This protein binds this small molecule.
Small molecule (SMILES): OC[C@H]1O[C@H](O[C@H]2[C@H](O)[C@@H](O)[C@H](OCCCCCC3CCCCC3)O[C@@H]2CO)[C@H](O)[C@@H](O)[C@@H]1O

Sequence of chain 1.B:
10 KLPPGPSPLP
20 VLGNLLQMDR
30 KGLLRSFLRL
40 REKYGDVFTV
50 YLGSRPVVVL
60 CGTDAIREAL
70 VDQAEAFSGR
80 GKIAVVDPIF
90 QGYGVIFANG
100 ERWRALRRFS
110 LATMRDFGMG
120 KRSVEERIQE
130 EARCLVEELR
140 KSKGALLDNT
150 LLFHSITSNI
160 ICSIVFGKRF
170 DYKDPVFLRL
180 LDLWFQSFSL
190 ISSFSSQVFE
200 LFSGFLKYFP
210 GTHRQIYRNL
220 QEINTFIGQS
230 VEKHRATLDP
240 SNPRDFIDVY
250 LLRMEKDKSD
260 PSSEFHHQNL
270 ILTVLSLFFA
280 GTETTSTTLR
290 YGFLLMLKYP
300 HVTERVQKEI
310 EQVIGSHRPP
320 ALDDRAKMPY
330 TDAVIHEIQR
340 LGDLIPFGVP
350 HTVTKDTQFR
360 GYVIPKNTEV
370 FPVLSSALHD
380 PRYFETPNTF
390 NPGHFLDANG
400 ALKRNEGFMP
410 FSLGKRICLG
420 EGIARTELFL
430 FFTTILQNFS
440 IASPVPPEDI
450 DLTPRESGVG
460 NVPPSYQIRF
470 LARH

Binding-site contacts:
Ligand atom C8 contacts residue ASP28 of chain 1.B at 3.5 Å.
Ligand atom C3 contacts residue ARG29 of chain 1.B at 4.4 Å.
Ligand atom C1 contacts residue MET27 of chain 1.B at 3.7 Å (hydrophobic).
Ligand atom C8 contacts residue GLY31 of chain 1.B at 3.3 Å.
Ligand atom C6 contacts residue ASP28 of chain 1.B at 4.2 Å.
Ligand atom C9 contacts residue GLN196 of chain 1.B at 4.4 Å.
Ligand atom C10 contacts residue VAL197 of chain 1.B at 3.9 Å (hydrophobic).
Ligand atom C9 contacts residue LEU200 of chain 1.B at 4.3 Å (hydrophobic).
Ligand atom C9 contacts residue LEU32 of chain 1.B at 3.9 Å (hydrophobic).
Ligand atom O20 contacts residue MET27 of chain 1.B at 4.4 Å.
Ligand atom C1 contacts residue LEU25 of chain 1.B at 4.1 Å (hydrophobic).
Ligand atom C11 contacts residue LEU200 of chain 1.B at 4.0 Å (hydrophobic).
Ligand atom C10 contacts residue LEU200 of chain 1.B at 4.1 Å (hydrophobic).
Ligand atom O14 contacts residue LEU25 of chain 1.B at 4.3 Å.
Ligand atom C8 contacts residue SER35 of chain 1.B at 4.0 Å.
Ligand atom C11 contacts residue VAL197 of chain 1.B at 4.1 Å (hydrophobic).
Ligand atom C2 contacts residue ARG29 of chain 1.B at 3.8 Å.
Ligand atom C8 contacts residue LEU32 of chain 1.B at 3.8 Å (hydrophobic).
Ligand atom C5 contacts residue LEU24 of chain 1.B at 4.1 Å (hydrophobic).
Ligand atom C2 contacts residue MET27 of chain 1.B at 3.4 Å (hydrophobic).
Ligand atom C15 contacts residue MET27 of chain 1.B at 4.0 Å (hydrophobic).
Ligand atom C1 contacts residue LEU24 of chain 1.B at 3.6 Å (hydrophobic).
Ligand atom C7 contacts residue ARG29 of chain 1.B at 4.2 Å.
Ligand atom C4 contacts residue MET27 of chain 1.B at 4.3 Å (hydrophobic).
Ligand atom C7 contacts residue PHE193 of chain 1.B at 3.8 Å (hydrophobic).
Ligand atom C6 contacts residue MET27 of chain 1.B at 4.2 Å (hydrophobic).
Ligand atom C4 contacts residue ASP28 of chain 1.B at 3.8 Å.
Ligand atom C3 contacts residue ASP28 of chain 1.B at 4.4 Å.
Ligand atom C10 contacts residue GLN196 of chain 1.B at 4.1 Å.
Ligand atom O21 contacts residue ARG29 of chain 1.B at 4.1 Å.
Ligand atom C3 contacts residue LEU24 of chain 1.B at 3.8 Å (hydrophobic).
Ligand atom C2 contacts residue ASP28 of chain 1.B at 3.5 Å.
Ligand atom C17 contacts residue ARG29 of chain 1.B at 4.1 Å.
Ligand atom C2 contacts residue LEU24 of chain 1.B at 3.8 Å (hydrophobic).
Ligand atom C7 contacts residue ASP28 of chain 1.B at 3.3 Å.
Ligand atom C19 contacts residue MET27 of chain 1.B at 4.3 Å (hydrophobic).
Ligand atom C3 contacts residue MET27 of chain 1.B at 4.0 Å (hydrophobic).
Ligand atom C7 contacts residue GLY31 of chain 1.B at 4.1 Å.
Ligand atom C9 contacts residue GLY31 of chain 1.B at 4.2 Å.
Ligand atom C4 contacts residue ARG29 of chain 1.B at 3.8 Å.